Binding-site contacts:
Ligand atom O3 contacts residue GLY47 of chain 1.A at 3.0 Å.
Ligand atom C5 contacts residue GLU100 of chain 1.A at 3.5 Å.
Ligand atom C2 contacts residue VAL48 of chain 1.A at 3.7 Å (hydrophobic).
Ligand atom C3 contacts residue VAL48 of chain 1.A at 3.4 Å (hydrophobic).
Ligand atom C3 contacts residue GLY101 of chain 1.A at 3.7 Å.
Ligand atom C7 contacts residue HIS144 of chain 1.A at 3.4 Å.
Ligand atom O2 contacts residue GLN54 of chain 1.A at 3.0 Å (h-bond).
Ligand atom O2 contacts residue CYS102 of chain 1.A at 3.2 Å (h-bond).
Ligand atom O2 contacts residue HIS144 of chain 1.A at 3.3 Å (h-bond).
Ligand atom C8 contacts residue HIS144 of chain 1.A at 3.5 Å.
Ligand atom O2 contacts residue LEU103 of chain 1.A at 3.1 Å (h-bond).
Ligand atom C24 contacts residue LEU103 of chain 1.A at 3.6 Å (hydrophobic).
Ligand atom O3 contacts residue VAL48 of chain 1.A at 2.6 Å (h-bond).
Ligand atom C9 contacts residue GLY101 of chain 1.A at 3.7 Å.
Ligand atom C15 contacts residue GLY101 of chain 1.A at 3.7 Å.
Ligand atom C1 contacts residue GLU145 of chain 1.A at 3.5 Å.
Ligand atom C8 contacts residue GLN54 of chain 1.A at 3.8 Å.
Ligand atom S1 contacts residue CYS102 of chain 1.A at 3.7 Å.
Ligand atom C8 contacts residue GLY49 of chain 1.A at 3.7 Å.
Ligand atom O1 contacts residue ZN1 of chain 1.C at 2.9 Å.
Ligand atom C24 contacts residue GLY49 of chain 1.A at 3.2 Å.
Ligand atom O4 contacts residue ASN46 of chain 1.A at 3.2 Å (h-bond).
Ligand atom C6 contacts residue HIS144 of chain 1.A at 3.7 Å.
Ligand atom O1 contacts residue GLN54 of chain 1.A at 3.4 Å (h-bond).
Ligand atom O2 contacts residue ZN1 of chain 1.C at 2.0 Å.
Ligand atom O1 contacts residue GLU145 of chain 1.A at 2.3 Å (salt-bridge).
Ligand atom C17 contacts residue ASN69 of chain 1.A at 3.1 Å.
Ligand atom O2 contacts residue HIS148 of chain 1.A at 3.5 Å (h-bond).
Ligand atom C10 contacts residue VAL48 of chain 1.A at 3.8 Å (hydrophobic).
Ligand atom O4 contacts residue VAL48 of chain 1.A at 3.8 Å.
Ligand atom O1 contacts residue HIS144 of chain 1.A at 3.3 Å (h-bond).
Ligand atom C4 contacts residue PHE137 of chain 1.A at 3.8 Å (hydrophobic).
Ligand atom C8 contacts residue GLU145 of chain 1.A at 3.4 Å.
Ligand atom C14 contacts residue GLY101 of chain 1.A at 3.6 Å.
Ligand atom C6 contacts residue GLU100 of chain 1.A at 3.6 Å.
Ligand atom O1 contacts residue GLY49 of chain 1.A at 3.6 Å.
Ligand atom C8 contacts residue ZN1 of chain 1.C at 2.7 Å.
Ligand atom S1 contacts residue GLY101 of chain 1.A at 3.5 Å.
Ligand atom C1 contacts residue VAL48 of chain 1.A at 3.8 Å (hydrophobic).
Ligand atom C2 contacts residue GLY101 of chain 1.A at 3.7 Å.

Sequence of chain 1.A:
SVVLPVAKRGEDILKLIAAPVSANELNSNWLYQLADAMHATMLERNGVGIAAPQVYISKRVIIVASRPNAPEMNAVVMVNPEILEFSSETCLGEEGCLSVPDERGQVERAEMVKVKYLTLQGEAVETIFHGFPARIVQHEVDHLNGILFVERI

This small molecule binds to this protein.
Small molecule (SMILES): O=C(O)C[C@@H](Cc1ccccc1)C(=O)SCC(=O)c1ccccc1